Binding-site contacts:
Ligand atom O5 contacts residue ALA64 of chain 1.A at 4.1 Å.
Ligand atom C6 contacts residue SER65 of chain 1.A at 4.3 Å.
Ligand atom N2 contacts residue SER65 of chain 1.A at 4.3 Å.
Ligand atom C1 contacts residue ASN63 of chain 1.A at 1.4 Å.
Ligand atom O7 contacts residue ASN63 of chain 1.A at 3.3 Å (h-bond).
Ligand atom C7 contacts residue ASN63 of chain 1.A at 3.3 Å.
Ligand atom C5 contacts residue ASN63 of chain 1.A at 3.7 Å.
Ligand atom C6 contacts residue ALA64 of chain 1.A at 4.4 Å (hydrophobic).
Ligand atom O7 contacts residue SER65 of chain 1.A at 3.4 Å (h-bond).
Ligand atom O6 contacts residue GLN68 of chain 1.A at 2.7 Å (h-bond).
Ligand atom C3 contacts residue ASN63 of chain 1.A at 3.8 Å.
Ligand atom C5 contacts residue SER65 of chain 1.A at 4.2 Å.
Ligand atom O6 contacts residue ALA64 of chain 1.A at 4.4 Å.
Ligand atom C7 contacts residue SER65 of chain 1.A at 4.2 Å.
Ligand atom C4 contacts residue SER65 of chain 1.A at 4.4 Å.
Ligand atom O5 contacts residue ASN63 of chain 1.A at 2.4 Å (h-bond).
Ligand atom C2 contacts residue SER65 of chain 1.A at 3.6 Å.
Ligand atom C6 contacts residue GLN68 of chain 1.A at 3.8 Å.
Ligand atom C2 contacts residue ASN63 of chain 1.A at 2.4 Å.
Ligand atom N2 contacts residue ASN63 of chain 1.A at 2.9 Å (h-bond).
Ligand atom O5 contacts residue SER65 of chain 1.A at 3.3 Å.
Ligand atom C6 contacts residue LEU192 of chain 1.A at 4.1 Å (hydrophobic).
Ligand atom O6 contacts residue SER65 of chain 1.A at 3.5 Å.
Ligand atom C1 contacts residue SER65 of chain 1.A at 3.4 Å.
Ligand atom C4 contacts residue ASN63 of chain 1.A at 4.2 Å.

Sequence of chain 1.A:
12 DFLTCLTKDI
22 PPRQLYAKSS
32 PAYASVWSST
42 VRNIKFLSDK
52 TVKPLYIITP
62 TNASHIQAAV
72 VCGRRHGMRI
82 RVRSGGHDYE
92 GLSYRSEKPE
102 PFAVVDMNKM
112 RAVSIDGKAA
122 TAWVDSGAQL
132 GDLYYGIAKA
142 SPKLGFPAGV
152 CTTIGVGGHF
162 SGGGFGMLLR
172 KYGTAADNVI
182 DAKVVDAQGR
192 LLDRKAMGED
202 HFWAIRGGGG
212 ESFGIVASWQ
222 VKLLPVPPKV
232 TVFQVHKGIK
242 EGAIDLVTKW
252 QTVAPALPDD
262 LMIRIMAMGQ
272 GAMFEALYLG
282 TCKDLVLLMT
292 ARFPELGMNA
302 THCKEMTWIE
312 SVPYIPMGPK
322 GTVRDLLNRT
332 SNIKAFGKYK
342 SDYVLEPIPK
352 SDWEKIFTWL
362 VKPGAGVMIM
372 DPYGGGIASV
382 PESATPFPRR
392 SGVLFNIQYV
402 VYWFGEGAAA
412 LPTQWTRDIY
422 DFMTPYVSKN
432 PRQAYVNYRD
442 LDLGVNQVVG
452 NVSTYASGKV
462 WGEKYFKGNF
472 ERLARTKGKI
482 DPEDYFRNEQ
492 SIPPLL

A protein and the small-molecule ligand that binds it are described below.
Small molecule (SMILES): CC(=O)N[C@H]1[C@H](O[C@H]2[C@H](O)[C@@H](NC(C)=O)CO[C@@H]2CO)O[C@H](CO)[C@@H](O)[C@@H]1O